Sequence of chain 1.B:
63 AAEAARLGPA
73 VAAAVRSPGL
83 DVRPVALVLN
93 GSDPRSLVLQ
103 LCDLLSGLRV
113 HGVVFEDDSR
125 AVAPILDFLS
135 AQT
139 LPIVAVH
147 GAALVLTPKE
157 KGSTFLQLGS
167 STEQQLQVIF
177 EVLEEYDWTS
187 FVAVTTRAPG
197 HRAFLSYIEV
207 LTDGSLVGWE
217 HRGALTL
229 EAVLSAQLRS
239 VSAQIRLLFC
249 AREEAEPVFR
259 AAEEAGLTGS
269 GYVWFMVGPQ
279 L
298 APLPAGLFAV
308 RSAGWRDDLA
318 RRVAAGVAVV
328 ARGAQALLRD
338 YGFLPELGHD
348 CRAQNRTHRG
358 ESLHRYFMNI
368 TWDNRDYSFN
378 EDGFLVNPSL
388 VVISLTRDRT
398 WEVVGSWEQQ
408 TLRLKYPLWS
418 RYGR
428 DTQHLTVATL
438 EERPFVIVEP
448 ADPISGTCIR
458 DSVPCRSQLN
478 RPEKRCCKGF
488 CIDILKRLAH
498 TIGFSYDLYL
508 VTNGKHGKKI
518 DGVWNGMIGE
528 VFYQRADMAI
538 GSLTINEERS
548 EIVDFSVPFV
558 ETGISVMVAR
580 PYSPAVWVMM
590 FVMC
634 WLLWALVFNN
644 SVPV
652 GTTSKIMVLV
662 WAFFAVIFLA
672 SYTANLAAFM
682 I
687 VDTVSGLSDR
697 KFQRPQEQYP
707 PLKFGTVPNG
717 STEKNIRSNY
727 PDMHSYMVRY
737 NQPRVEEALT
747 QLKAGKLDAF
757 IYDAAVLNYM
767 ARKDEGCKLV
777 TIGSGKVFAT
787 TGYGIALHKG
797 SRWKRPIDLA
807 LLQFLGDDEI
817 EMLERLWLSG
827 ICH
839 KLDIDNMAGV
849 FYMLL

A small-molecule ligand and the protein it binds are described below.
Small molecule (SMILES): N[C@@H](CCC(=O)O)C(=O)O

Binding-site contacts:
Ligand atom OE2 contacts residue GLY716 of chain 1.B at 3.1 Å.
Ligand atom OE2 contacts residue SER717 of chain 1.B at 3.8 Å.
Ligand atom OXT contacts residue ARG546 of chain 1.B at 4.2 Å.
Ligand atom CG contacts residue ASP759 of chain 1.B at 3.6 Å.
Ligand atom CG contacts residue HIS513 of chain 1.B at 4.3 Å.
Ligand atom CD contacts residue TYR758 of chain 1.B at 4.2 Å (hydrophobic).
Ligand atom CD contacts residue HIS513 of chain 1.B at 4.2 Å.
Ligand atom CA contacts residue THR541 of chain 1.B at 3.2 Å.
Ligand atom CB contacts residue ASP759 of chain 1.B at 3.3 Å.
Ligand atom N contacts residue ASP759 of chain 1.B at 2.5 Å (salt-bridge).
Ligand atom O contacts residue THR541 of chain 1.B at 4.1 Å.
Ligand atom C contacts residue SER717 of chain 1.B at 4.0 Å.
Ligand atom OE1 contacts residue TYR758 of chain 1.B at 4.2 Å.
Ligand atom O contacts residue SER717 of chain 1.B at 2.9 Å (h-bond).
Ligand atom N contacts residue HIS513 of chain 1.B at 4.3 Å.
Ligand atom CB contacts residue TYR758 of chain 1.B at 4.1 Å (hydrophobic).
Ligand atom OE1 contacts residue GLY716 of chain 1.B at 3.2 Å.
Ligand atom OE1 contacts residue THR718 of chain 1.B at 3.8 Å.
Ligand atom OXT contacts residue HIS513 of chain 1.B at 2.5 Å (h-bond).
Ligand atom OE1 contacts residue VAL713 of chain 1.B at 4.1 Å.
Ligand atom C contacts residue ARG546 of chain 1.B at 4.1 Å.
Ligand atom O contacts residue GLY716 of chain 1.B at 3.8 Å.
Ligand atom O contacts residue HIS513 of chain 1.B at 4.1 Å.
Ligand atom O contacts residue ARG546 of chain 1.B at 3.1 Å (salt-bridge).
Ligand atom OE2 contacts residue HIS513 of chain 1.B at 3.2 Å (h-bond).
Ligand atom CA contacts residue ASP759 of chain 1.B at 3.1 Å.
Ligand atom CG contacts residue TYR758 of chain 1.B at 3.3 Å (hydrophobic).
Ligand atom OE2 contacts residue ASN715 of chain 1.B at 3.9 Å.
Ligand atom C contacts residue THR541 of chain 1.B at 3.8 Å.
Ligand atom OXT contacts residue THR541 of chain 1.B at 4.0 Å.
Ligand atom N contacts residue TYR789 of chain 1.B at 3.4 Å.
Ligand atom OXT contacts residue SER539 of chain 1.B at 4.2 Å.
Ligand atom CD contacts residue GLY716 of chain 1.B at 3.5 Å.
Ligand atom OE1 contacts residue SER717 of chain 1.B at 3.3 Å (h-bond).
Ligand atom CA contacts residue HIS513 of chain 1.B at 4.1 Å.
Ligand atom CD contacts residue SER717 of chain 1.B at 3.8 Å.
Ligand atom C contacts residue HIS513 of chain 1.B at 3.4 Å.
Ligand atom CB contacts residue HIS513 of chain 1.B at 3.5 Å.
Ligand atom N contacts residue THR541 of chain 1.B at 2.3 Å (h-bond).